Binding-site contacts:
Ligand atom C3 contacts residue LYS13 of chain 1.A at 4.5 Å.
Ligand atom C1 contacts residue ALA17 of chain 1.A at 3.5 Å (hydrophobic).
Ligand atom C6 contacts residue HEM1 of chain 1.E at 3.5 Å.
Ligand atom O4 contacts residue HEM1 of chain 1.E at 4.2 Å.
Ligand atom C2 contacts residue HIS20 of chain 1.A at 4.3 Å.
Ligand atom C3 contacts residue ALA17 of chain 1.A at 3.8 Å (hydrophobic).
Ligand atom O4 contacts residue LYS13 of chain 1.A at 2.9 Å (salt-bridge).
Ligand atom C5 contacts residue HIS20 of chain 1.A at 3.6 Å.
Ligand atom O6 contacts residue HEM1 of chain 1.E at 3.5 Å.
Ligand atom C4 contacts residue LYS13 of chain 1.A at 3.5 Å.
Ligand atom C1 contacts residue HIS20 of chain 1.A at 4.0 Å.
Ligand atom O6 contacts residue HEM1 of chain 1.E at 3.9 Å.
Ligand atom O1 contacts residue HIS20 of chain 1.A at 2.9 Å (h-bond).
Ligand atom C1 contacts residue GLU21 of chain 1.A at 4.3 Å.
Ligand atom O5 contacts residue HIS20 of chain 1.A at 3.5 Å (h-bond).
Ligand atom O3 contacts residue LYS13 of chain 1.A at 4.2 Å.
Ligand atom C6 contacts residue HIS20 of chain 1.A at 3.7 Å.
Ligand atom O3 contacts residue ALA17 of chain 1.A at 3.5 Å.
Ligand atom O1 contacts residue ALA17 of chain 1.A at 2.7 Å (h-bond).
Ligand atom O1 contacts residue GLU21 of chain 1.A at 3.4 Å (salt-bridge).
Ligand atom O5 contacts residue GLU24 of chain 1.A at 4.5 Å.

Sequence of chain 1.A:
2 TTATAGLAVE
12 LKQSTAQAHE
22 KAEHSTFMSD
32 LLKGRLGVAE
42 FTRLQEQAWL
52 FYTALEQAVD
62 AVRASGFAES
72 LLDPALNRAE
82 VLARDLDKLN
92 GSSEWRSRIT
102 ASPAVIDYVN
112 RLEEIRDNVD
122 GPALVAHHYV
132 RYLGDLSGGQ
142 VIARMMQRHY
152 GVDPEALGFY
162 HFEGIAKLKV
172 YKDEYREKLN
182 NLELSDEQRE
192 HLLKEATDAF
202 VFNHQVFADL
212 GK

The protein below binds the small molecule below.
Small molecule (SMILES): OC[C@H]1O[C@@](CO)(O[C@H]2O[C@H](CO)[C@@H](O)[C@H](O)[C@H]2O)[C@@H](O)[C@@H]1O